Sequence of chain 1.D:
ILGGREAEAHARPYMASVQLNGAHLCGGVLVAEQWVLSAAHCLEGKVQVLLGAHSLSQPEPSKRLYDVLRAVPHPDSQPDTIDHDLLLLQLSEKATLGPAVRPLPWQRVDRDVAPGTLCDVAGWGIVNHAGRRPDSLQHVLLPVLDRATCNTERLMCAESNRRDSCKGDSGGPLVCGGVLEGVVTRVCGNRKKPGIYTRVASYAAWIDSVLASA

Binding-site contacts:
Ligand atom C34 contacts residue SER183 of chain 1.D at 3.2 Å.
Ligand atom C38 contacts residue VAL203 of chain 1.D at 3.8 Å (hydrophobic).
Ligand atom C18 contacts residue ILE130 of chain 1.D at 3.7 Å (hydrophobic).
Ligand atom N26 contacts residue CYS204 of chain 1.D at 3.7 Å.
Ligand atom C38 contacts residue SER178 of chain 1.D at 3.4 Å.
Ligand atom C28 contacts residue LYS180 of chain 1.D at 3.6 Å.
Ligand atom C28 contacts residue CYS179 of chain 1.D at 3.6 Å (hydrophobic).
Ligand atom C28 contacts residue ARG202 of chain 1.D at 3.8 Å.
Ligand atom C32 contacts residue SER178 of chain 1.D at 3.5 Å.
Ligand atom C8 contacts residue LYS180 of chain 1.D at 3.6 Å.
Ligand atom C34 contacts residue THR198 of chain 1.D at 3.7 Å.
Ligand atom C6 contacts residue LYS180 of chain 1.D at 3.7 Å.
Ligand atom N12 contacts residue ARG202 of chain 1.D at 3.3 Å (salt-bridge).
Ligand atom C15 contacts residue CYS179 of chain 1.D at 3.7 Å (hydrophobic).
Ligand atom C36 contacts residue SER183 of chain 1.D at 3.5 Å.
Ligand atom C4 contacts residue LYS180 of chain 1.D at 3.8 Å.
Ligand atom C29 contacts residue CYS179 of chain 1.D at 3.8 Å (hydrophobic).
Ligand atom N7 contacts residue LYS180 of chain 1.D at 3.4 Å.
Ligand atom C32 contacts residue VAL197 of chain 1.D at 3.6 Å (hydrophobic).
Ligand atom C5 contacts residue LYS180 of chain 1.D at 3.7 Å.
Ligand atom C32 contacts residue THR198 of chain 1.D at 3.7 Å.
Ligand atom N41 contacts residue SER178 of chain 1.D at 2.5 Å (h-bond).
Ligand atom C34 contacts residue VAL197 of chain 1.D at 3.7 Å (hydrophobic).
Ligand atom C15 contacts residue CYS204 of chain 1.D at 3.7 Å (hydrophobic).
Ligand atom C20 contacts residue ILE130 of chain 1.D at 3.7 Å (hydrophobic).
Ligand atom O24 contacts residue HIS133 of chain 1.D at 3.1 Å (h-bond).
Ligand atom N41 contacts residue VAL203 of chain 1.D at 3.1 Å (h-bond).
Ligand atom N26 contacts residue LYS180 of chain 1.D at 3.5 Å (salt-bridge).
Ligand atom C11 contacts residue ARG202 of chain 1.D at 3.8 Å.
Ligand atom C31 contacts residue SER178 of chain 1.D at 3.6 Å.
Ligand atom C18 contacts residue HIS133 of chain 1.D at 3.4 Å.
Ligand atom C29 contacts residue VAL203 of chain 1.D at 3.8 Å (hydrophobic).
Ligand atom C36 contacts residue CYS179 of chain 1.D at 3.6 Å (hydrophobic).
Ligand atom C29 contacts residue ARG202 of chain 1.D at 3.7 Å.
Ligand atom C29 contacts residue SER178 of chain 1.D at 3.9 Å.
Ligand atom C29 contacts residue CYS204 of chain 1.D at 3.6 Å (hydrophobic).
Ligand atom N41 contacts residue ASP177 of chain 1.D at 2.6 Å (salt-bridge).
Ligand atom C4 contacts residue ARG202 of chain 1.D at 3.6 Å.
Ligand atom N26 contacts residue ARG202 of chain 1.D at 3.1 Å (salt-bridge).
Ligand atom C36 contacts residue LYS180 of chain 1.D at 3.7 Å.

This protein binds this small molecule.
Small molecule (SMILES): NCc1cccc(Nc2n[nH]c3ncnc(Nc4cccc(O)c4)c23)c1